Sequence of chain 2.B:
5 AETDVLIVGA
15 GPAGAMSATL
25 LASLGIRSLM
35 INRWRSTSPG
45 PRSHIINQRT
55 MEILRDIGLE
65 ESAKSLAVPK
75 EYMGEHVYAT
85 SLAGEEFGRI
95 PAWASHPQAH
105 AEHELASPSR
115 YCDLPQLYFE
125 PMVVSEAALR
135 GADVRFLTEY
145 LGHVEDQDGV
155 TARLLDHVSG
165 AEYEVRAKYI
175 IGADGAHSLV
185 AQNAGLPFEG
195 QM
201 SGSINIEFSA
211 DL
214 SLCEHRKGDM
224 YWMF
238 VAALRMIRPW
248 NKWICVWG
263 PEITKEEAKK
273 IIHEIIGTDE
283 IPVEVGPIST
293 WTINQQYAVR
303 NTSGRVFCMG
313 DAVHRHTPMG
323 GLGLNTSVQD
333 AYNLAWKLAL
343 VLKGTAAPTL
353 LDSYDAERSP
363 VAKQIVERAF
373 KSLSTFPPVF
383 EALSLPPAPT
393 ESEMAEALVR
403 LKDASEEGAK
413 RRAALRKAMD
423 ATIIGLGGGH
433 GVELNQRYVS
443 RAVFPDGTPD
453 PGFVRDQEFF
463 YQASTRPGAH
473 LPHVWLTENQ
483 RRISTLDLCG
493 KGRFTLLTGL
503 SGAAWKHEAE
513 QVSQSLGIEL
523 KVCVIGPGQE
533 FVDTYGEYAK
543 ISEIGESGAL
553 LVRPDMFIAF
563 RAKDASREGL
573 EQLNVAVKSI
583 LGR

Binding-site contacts:
Ligand atom CAJ contacts residue MET321 of chain 2.B at 3.3 Å (hydrophobic).
Ligand atom CAH contacts residue TRP225 of chain 2.B at 4.2 Å (hydrophobic).
Ligand atom CAL contacts residue MET223 of chain 2.B at 4.1 Å (hydrophobic).
Ligand atom CAC contacts residue TRP225 of chain 2.B at 4.3 Å (hydrophobic).
Ligand atom CAE contacts residue GLY322 of chain 2.B at 3.9 Å.
Ligand atom CAF contacts residue GLY427 of chain 2.B at 3.3 Å.
Ligand atom CAE contacts residue TRP97 of chain 2.B at 3.5 Å (hydrophobic).
Ligand atom CAB contacts residue VAL253 of chain 2.B at 3.5 Å (hydrophobic).
Ligand atom CAI contacts residue MET223 of chain 2.B at 3.3 Å (hydrophobic).
Ligand atom OAA contacts residue MET223 of chain 2.B at 3.8 Å.
Ligand atom CAF contacts residue MET321 of chain 2.B at 3.8 Å (hydrophobic).
Ligand atom CAE contacts residue LEU428 of chain 2.B at 3.9 Å (hydrophobic).
Ligand atom CAG contacts residue TRP97 of chain 2.B at 4.2 Å (hydrophobic).
Ligand atom CAJ contacts residue LEU428 of chain 2.B at 4.0 Å (hydrophobic).
Ligand atom CAM contacts residue MET223 of chain 2.B at 4.2 Å (hydrophobic).
Ligand atom CAF contacts residue LEU428 of chain 2.B at 3.4 Å (hydrophobic).
Ligand atom CAL contacts residue PRO320 of chain 2.B at 3.9 Å (hydrophobic).
Ligand atom CAC contacts residue MET321 of chain 2.B at 3.9 Å (hydrophobic).
Ligand atom CAM contacts residue PRO320 of chain 2.B at 4.2 Å (hydrophobic).
Ligand atom CAK contacts residue PRO320 of chain 2.B at 4.3 Å (hydrophobic).
Ligand atom CAD contacts residue MET223 of chain 2.B at 4.0 Å (hydrophobic).
Ligand atom CAD contacts residue ALA240 of chain 2.B at 3.9 Å (hydrophobic).
Ligand atom CAG contacts residue PRO320 of chain 2.B at 4.1 Å (hydrophobic).
Ligand atom CAD contacts residue VAL253 of chain 2.B at 3.5 Å (hydrophobic).
Ligand atom CAG contacts residue ILE49 of chain 2.B at 4.1 Å (hydrophobic).
Ligand atom OAA contacts residue HIS48 of chain 2.B at 2.9 Å (h-bond).
Ligand atom CAE contacts residue PRO320 of chain 2.B at 3.8 Å (hydrophobic).
Ligand atom CAJ contacts residue PRO320 of chain 2.B at 3.9 Å (hydrophobic).
Ligand atom CAK contacts residue HIS48 of chain 2.B at 3.8 Å.
Ligand atom CAH contacts residue PRO320 of chain 2.B at 3.3 Å (hydrophobic).
Ligand atom CAF contacts residue GLY322 of chain 2.B at 3.5 Å.
Ligand atom CAK contacts residue MET223 of chain 2.B at 3.8 Å (hydrophobic).
Ligand atom CAG contacts residue MET223 of chain 2.B at 4.1 Å (hydrophobic).
Ligand atom CAH contacts residue MET321 of chain 2.B at 3.5 Å (hydrophobic).
Ligand atom OAA contacts residue FAD1 of chain 2.E at 4.0 Å.
Ligand atom CAG contacts residue HIS48 of chain 2.B at 3.7 Å.
Ligand atom CAC contacts residue PRO320 of chain 2.B at 3.6 Å (hydrophobic).
Ligand atom CAE contacts residue GLY323 of chain 2.B at 4.0 Å.
Ligand atom CAE contacts residue GLY427 of chain 2.B at 3.9 Å.
Ligand atom CAF contacts residue PRO320 of chain 2.B at 3.7 Å (hydrophobic).

The protein below binds the small molecule below.
Small molecule (SMILES): Oc1ccccc1-c1ccccc1